Sequence of chain 1.B:
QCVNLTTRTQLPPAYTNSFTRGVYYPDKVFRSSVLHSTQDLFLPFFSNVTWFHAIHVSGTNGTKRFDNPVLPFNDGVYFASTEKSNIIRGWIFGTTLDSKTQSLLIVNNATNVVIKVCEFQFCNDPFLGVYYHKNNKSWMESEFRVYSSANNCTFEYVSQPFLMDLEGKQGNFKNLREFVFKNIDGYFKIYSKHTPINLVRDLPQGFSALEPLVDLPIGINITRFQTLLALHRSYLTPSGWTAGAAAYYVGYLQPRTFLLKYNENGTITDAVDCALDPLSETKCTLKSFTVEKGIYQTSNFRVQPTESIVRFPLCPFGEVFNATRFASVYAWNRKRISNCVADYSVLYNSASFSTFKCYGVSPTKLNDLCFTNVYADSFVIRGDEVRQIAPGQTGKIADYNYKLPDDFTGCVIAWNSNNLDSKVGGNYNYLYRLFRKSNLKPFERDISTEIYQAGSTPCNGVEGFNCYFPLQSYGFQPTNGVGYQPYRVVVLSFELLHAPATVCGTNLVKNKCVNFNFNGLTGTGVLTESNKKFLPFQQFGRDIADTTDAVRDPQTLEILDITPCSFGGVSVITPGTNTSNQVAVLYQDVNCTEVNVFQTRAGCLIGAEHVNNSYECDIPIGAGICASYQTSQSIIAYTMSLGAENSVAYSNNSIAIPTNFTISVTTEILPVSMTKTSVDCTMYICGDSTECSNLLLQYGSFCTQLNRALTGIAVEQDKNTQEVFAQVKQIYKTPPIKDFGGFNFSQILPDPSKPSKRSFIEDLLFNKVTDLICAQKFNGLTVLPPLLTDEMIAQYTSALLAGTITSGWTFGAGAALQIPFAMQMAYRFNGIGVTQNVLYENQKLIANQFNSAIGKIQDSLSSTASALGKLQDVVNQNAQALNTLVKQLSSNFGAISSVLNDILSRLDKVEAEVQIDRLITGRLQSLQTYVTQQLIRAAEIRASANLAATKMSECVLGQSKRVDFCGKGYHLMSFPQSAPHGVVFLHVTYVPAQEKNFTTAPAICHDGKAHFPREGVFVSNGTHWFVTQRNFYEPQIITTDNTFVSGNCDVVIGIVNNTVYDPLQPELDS

A protein and the small-molecule ligand that binds it are described below.
Small molecule (SMILES): CC(=O)N[C@H]1[C@H](O[C@H]2[C@H](O)[C@@H](NC(C)=O)CO[C@@H]2CO)O[C@H](CO)[C@@H](O)[C@@H]1O

Binding-site contacts:
Ligand atom O6 contacts residue THR236 of chain 1.B at 3.9 Å.
Ligand atom C5 contacts residue ASN234 of chain 1.B at 3.7 Å.
Ligand atom C6 contacts residue THR108 of chain 1.B at 4.3 Å.
Ligand atom C1 contacts residue ASN234 of chain 1.B at 2.0 Å.
Ligand atom O5 contacts residue ASN234 of chain 1.B at 2.7 Å (h-bond).
Ligand atom C2 contacts residue ASN234 of chain 1.B at 3.3 Å.
Ligand atom C3 contacts residue ASN234 of chain 1.B at 4.4 Å.
Ligand atom N2 contacts residue ASN234 of chain 1.B at 3.6 Å.
Ligand atom O6 contacts residue THR108 of chain 1.B at 3.8 Å.